The small molecule below binds the protein below.
Small molecule (SMILES): Cc1cc(C(=O)NS(=O)(=O)c2ccc(N[C@H](CCN(C)C)CSc3ccccc3)c([N+](=O)[O-])c2)ccc1-c1cccc2c(CCCOc3cccc4ccccc34)c(C(=O)O)nn12

Binding-site contacts:
Ligand atom N48 contacts residue VAL87 of chain 1.B at 3.8 Å.
Ligand atom C32 contacts residue PHE104 of chain 1.B at 3.8 Å (hydrophobic).
Ligand atom C20 contacts residue PHE104 of chain 1.B at 3.4 Å (hydrophobic).
Ligand atom C3 contacts residue PHE104 of chain 1.B at 3.7 Å (hydrophobic).
Ligand atom C9 contacts residue LEU69 of chain 1.B at 3.7 Å (hydrophobic).
Ligand atom C37 contacts residue ARG97 of chain 1.B at 3.6 Å.
Ligand atom C8 contacts residue LEU101 of chain 1.B at 3.5 Å (hydrophobic).
Ligand atom C4 contacts residue HIS58 of chain 1.B at 3.7 Å.
Ligand atom C3 contacts residue GLY105 of chain 1.B at 3.7 Å.
Ligand atom C28 contacts residue HIS58 of chain 1.B at 3.7 Å.
Ligand atom C33 contacts residue PHE104 of chain 1.B at 3.6 Å (hydrophobic).
Ligand atom C31 contacts residue THR100 of chain 1.B at 3.8 Å.
Ligand atom C20 contacts residue MET84 of chain 1.B at 3.9 Å (hydrophobic).
Ligand atom O56 contacts residue ARG97 of chain 1.B at 2.9 Å (salt-bridge).
Ligand atom C33 contacts residue PHE62 of chain 1.B at 3.7 Å (hydrophobic).
Ligand atom C45 contacts residue VAL87 of chain 1.B at 3.6 Å (hydrophobic).
Ligand atom C14 contacts residue HIS58 of chain 1.B at 3.7 Å.
Ligand atom C9 contacts residue PHE104 of chain 1.B at 3.7 Å (hydrophobic).
Ligand atom C13 contacts residue MET84 of chain 1.B at 3.8 Å (hydrophobic).
Ligand atom C19 contacts residue PHE104 of chain 1.B at 3.5 Å (hydrophobic).
Ligand atom C5 contacts residue HIS58 of chain 1.B at 3.8 Å.
Ligand atom C7 contacts residue MET84 of chain 1.B at 3.8 Å (hydrophobic).
Ligand atom C38 contacts residue HIS58 of chain 1.B at 3.8 Å.
Ligand atom C3 contacts residue LEU101 of chain 1.B at 3.5 Å (hydrophobic).
Ligand atom C41 contacts residue LEU101 of chain 1.B at 3.5 Å (hydrophobic).
Ligand atom O61 contacts residue LEU101 of chain 1.B at 3.8 Å.
Ligand atom C23 contacts residue ALA61 of chain 1.B at 3.9 Å (hydrophobic).
Ligand atom C7 contacts residue PHE104 of chain 1.B at 3.7 Å (hydrophobic).
Ligand atom C8 contacts residue PHE104 of chain 1.B at 3.5 Å (hydrophobic).
Ligand atom C34 contacts residue PHE62 of chain 1.B at 3.9 Å (hydrophobic).
Ligand atom C1 contacts residue HIS58 of chain 1.B at 3.7 Å.
Ligand atom C31 contacts residue VAL87 of chain 1.B at 3.7 Å (hydrophobic).
Ligand atom C24 contacts residue THR100 of chain 1.B at 3.6 Å.
Ligand atom C15 contacts residue HIS58 of chain 1.B at 3.8 Å.
Ligand atom O60 contacts residue ARG97 of chain 1.B at 3.6 Å.
Ligand atom C42 contacts residue PHE88 of chain 1.B at 3.8 Å (hydrophobic).
Ligand atom C17 contacts residue ALA61 of chain 1.B at 3.6 Å (hydrophobic).
Ligand atom C3 contacts residue ILE128 of chain 1.B at 3.9 Å (hydrophobic).
Ligand atom C38 contacts residue PHE62 of chain 1.B at 3.6 Å (hydrophobic).
Ligand atom C2 contacts residue PHE104 of chain 1.B at 3.8 Å (hydrophobic).

Sequence of chain 1.B:
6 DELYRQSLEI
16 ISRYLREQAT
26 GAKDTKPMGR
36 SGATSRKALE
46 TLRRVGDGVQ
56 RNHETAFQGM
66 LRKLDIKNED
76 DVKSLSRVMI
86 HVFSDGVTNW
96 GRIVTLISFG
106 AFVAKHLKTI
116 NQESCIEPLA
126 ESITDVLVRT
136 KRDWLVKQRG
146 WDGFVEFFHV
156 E